Sequence of chain 1.C:
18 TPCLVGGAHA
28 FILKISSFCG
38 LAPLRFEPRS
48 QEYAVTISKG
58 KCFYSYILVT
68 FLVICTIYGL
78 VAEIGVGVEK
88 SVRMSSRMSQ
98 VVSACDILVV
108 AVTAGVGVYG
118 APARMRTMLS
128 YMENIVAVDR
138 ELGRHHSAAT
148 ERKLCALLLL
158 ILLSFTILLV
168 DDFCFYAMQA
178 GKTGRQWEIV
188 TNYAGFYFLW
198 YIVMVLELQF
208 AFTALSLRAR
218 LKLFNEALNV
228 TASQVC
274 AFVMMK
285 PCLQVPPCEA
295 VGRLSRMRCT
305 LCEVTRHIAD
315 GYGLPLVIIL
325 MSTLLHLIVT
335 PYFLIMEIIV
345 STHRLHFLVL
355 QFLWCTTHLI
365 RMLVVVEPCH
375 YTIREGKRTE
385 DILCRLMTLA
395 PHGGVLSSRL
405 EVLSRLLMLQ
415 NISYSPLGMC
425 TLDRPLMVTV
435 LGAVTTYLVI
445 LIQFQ

Binding-site contacts:
Ligand atom C5 contacts residue GLN355 of chain 1.C at 3.7 Å.
Ligand atom C4 contacts residue HIS362 of chain 1.C at 4.2 Å.
Ligand atom O4 contacts residue THR334 of chain 1.C at 2.8 Å (h-bond).
Ligand atom C5 contacts residue THR334 of chain 1.C at 3.9 Å.
Ligand atom O1 contacts residue PHE193 of chain 1.C at 4.1 Å.
Ligand atom O4 contacts residue HIS330 of chain 1.C at 3.8 Å.
Ligand atom C1 contacts residue ASP169 of chain 1.C at 3.5 Å.
Ligand atom O3 contacts residue ASP103 of chain 1.C at 2.7 Å (salt-bridge).
Ligand atom C4 contacts residue THR334 of chain 1.C at 3.8 Å.
Ligand atom C6 contacts residue GLN355 of chain 1.C at 3.9 Å.
Ligand atom O5 contacts residue GLN355 of chain 1.C at 2.9 Å (h-bond).
Ligand atom O6 contacts residue ARG90 of chain 1.C at 3.6 Å.
Ligand atom O4 contacts residue HIS362 of chain 1.C at 2.9 Å (h-bond).
Ligand atom C1 contacts residue TRP358 of chain 1.C at 3.5 Å (hydrophobic).
Ligand atom O6 contacts residue ASP169 of chain 1.C at 3.3 Å (salt-bridge).
Ligand atom C5 contacts residue TRP358 of chain 1.C at 4.0 Å (hydrophobic).
Ligand atom O1 contacts residue ARG90 of chain 1.C at 3.3 Å (salt-bridge).
Ligand atom O2 contacts residue ASP103 of chain 1.C at 2.8 Å (salt-bridge).
Ligand atom C1 contacts residue TRP197 of chain 1.C at 3.8 Å (hydrophobic).
Ligand atom C3 contacts residue ASP103 of chain 1.C at 3.5 Å.
Ligand atom C4 contacts residue ASP103 of chain 1.C at 3.7 Å.
Ligand atom O2 contacts residue ARG90 of chain 1.C at 3.0 Å (salt-bridge).
Ligand atom C1 contacts residue ARG90 of chain 1.C at 4.2 Å.
Ligand atom O5 contacts residue THR334 of chain 1.C at 3.2 Å (h-bond).
Ligand atom C3 contacts residue TRP197 of chain 1.C at 4.3 Å (hydrophobic).
Ligand atom C2 contacts residue ARG90 of chain 1.C at 3.8 Å.
Ligand atom C1 contacts residue PHE193 of chain 1.C at 3.8 Å (hydrophobic).
Ligand atom O2 contacts residue PHE193 of chain 1.C at 4.1 Å.
Ligand atom O1 contacts residue TYR194 of chain 1.C at 3.0 Å (h-bond).
Ligand atom O6 contacts residue TRP358 of chain 1.C at 3.7 Å.
Ligand atom C2 contacts residue TRP358 of chain 1.C at 4.1 Å (hydrophobic).
Ligand atom C2 contacts residue ASP103 of chain 1.C at 3.7 Å.
Ligand atom C6 contacts residue ARG90 of chain 1.C at 3.8 Å.
Ligand atom O3 contacts residue TRP358 of chain 1.C at 4.3 Å.
Ligand atom C3 contacts residue TRP358 of chain 1.C at 3.8 Å (hydrophobic).
Ligand atom C2 contacts residue ASP169 of chain 1.C at 4.0 Å.
Ligand atom O3 contacts residue HIS330 of chain 1.C at 4.1 Å.
Ligand atom O3 contacts residue TRP197 of chain 1.C at 3.1 Å.
Ligand atom O1 contacts residue TRP358 of chain 1.C at 4.1 Å.
Ligand atom O1 contacts residue ASP169 of chain 1.C at 2.6 Å (salt-bridge).

This protein binds this small molecule.
Small molecule (SMILES): OC[C@@]1(O)OC[C@H](O)[C@@H](O)[C@@H]1O